Binding-site contacts:
Ligand atom C10 contacts residue ARG86 of chain 1.A at 3.5 Å.
Ligand atom C21 contacts residue GLU82 of chain 1.A at 4.4 Å.
Ligand atom C1 contacts residue LYS85 of chain 1.A at 3.4 Å.
Ligand atom O89 contacts residue TRP83 of chain 1.A at 4.4 Å.
Ligand atom O79 contacts residue ARG86 of chain 1.A at 3.2 Å (salt-bridge).
Ligand atom C80 contacts residue ARG86 of chain 1.A at 4.3 Å.
Ligand atom C78 contacts residue ARG86 of chain 1.A at 3.6 Å.
Ligand atom O88 contacts residue ARG86 of chain 1.A at 4.0 Å.
Ligand atom C4 contacts residue GLU82 of chain 1.A at 3.8 Å.
Ligand atom O98 contacts residue ILE58 of chain 1.A at 4.5 Å.
Ligand atom O96 contacts residue CYS59 of chain 1.A at 4.2 Å.
Ligand atom C90 contacts residue ILE58 of chain 1.A at 4.2 Å (hydrophobic).
Ligand atom C11 contacts residue ARG86 of chain 1.A at 4.2 Å.
Ligand atom C3 contacts residue GLU82 of chain 1.A at 3.7 Å.
Ligand atom C83 contacts residue LYS87 of chain 1.A at 3.7 Å.
Ligand atom O86 contacts residue ARG86 of chain 1.A at 3.9 Å.
Ligand atom O79 contacts residue TRP83 of chain 1.A at 4.0 Å.
Ligand atom O88 contacts residue LYS87 of chain 1.A at 2.5 Å (salt-bridge).
Ligand atom N77 contacts residue ARG86 of chain 1.A at 3.7 Å.
Ligand atom O97 contacts residue GLU82 of chain 1.A at 3.5 Å (salt-bridge).
Ligand atom O4 contacts residue GLU82 of chain 1.A at 3.1 Å (salt-bridge).
Ligand atom O97 contacts residue ILE58 of chain 1.A at 4.5 Å.
Ligand atom O96 contacts residue ILE58 of chain 1.A at 2.8 Å (h-bond).
Ligand atom C84 contacts residue LYS87 of chain 1.A at 3.5 Å.
Ligand atom C82 contacts residue LYS87 of chain 1.A at 3.6 Å.
Ligand atom O87 contacts residue TRP83 of chain 1.A at 3.4 Å.
Ligand atom C12 contacts residue LYS85 of chain 1.A at 3.7 Å.
Ligand atom C83 contacts residue TRP83 of chain 1.A at 4.3 Å (hydrophobic).
Ligand atom C11 contacts residue LYS85 of chain 1.A at 4.1 Å.
Ligand atom O95 contacts residue TYR78 of chain 1.A at 4.1 Å.
Ligand atom O98 contacts residue CYS59 of chain 1.A at 3.9 Å.

Sequence of chain 1.A:
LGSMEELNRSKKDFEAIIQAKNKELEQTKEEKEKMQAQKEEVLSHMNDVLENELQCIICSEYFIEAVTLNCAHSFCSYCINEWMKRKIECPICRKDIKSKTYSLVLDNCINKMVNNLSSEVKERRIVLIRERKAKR

This small molecule binds to this protein.
Small molecule (SMILES): C[C@H](CCC(=O)N(CCCNC(=O)[C@H](O)[C@@H](O)[C@H](O)[C@H](O)CO)CCCNC(=O)[C@H](O)[C@@H](O)[C@H](O)[C@H](O)CO)[C@H]1CC[C@H]2[C@@H]3CC[C@@H]4C[C@H](O)CC[C@]4(C)[C@H]3C[C@H](O)[C@]12C